Binding-site contacts:
Ligand atom O2' contacts residue ALA98 of chain 1.F at 3.5 Å.
Ligand atom O3B contacts residue ASN97 of chain 1.F at 2.6 Å (h-bond).
Ligand atom PA contacts residue LYS233 of chain 1.F at 3.5 Å.
Ligand atom C8' contacts residue GLN194 of chain 1.F at 3.5 Å.
Ligand atom O2 contacts residue CYS11 of chain 1.F at 3.3 Å.
Ligand atom O5' contacts residue GLN194 of chain 1.F at 3.4 Å (h-bond).
Ligand atom N3 contacts residue ASN71 of chain 1.F at 3.5 Å (h-bond).
Ligand atom O4' contacts residue ASP193 of chain 1.F at 3.4 Å.
Ligand atom O2' contacts residue ILE10 of chain 1.F at 2.2 Å (h-bond).
Ligand atom C5 contacts residue TYR15 of chain 1.F at 3.5 Å (hydrophobic).
Ligand atom O3A contacts residue ARG245 of chain 1.F at 3.4 Å (salt-bridge).
Ligand atom O2A contacts residue ARG245 of chain 1.F at 3.1 Å (salt-bridge).
Ligand atom C1' contacts residue GLN194 of chain 1.F at 3.5 Å.
Ligand atom O2 contacts residue THR12 of chain 1.F at 2.6 Å (h-bond).
Ligand atom O1A contacts residue LYS233 of chain 1.F at 2.4 Å (salt-bridge).
Ligand atom C2' contacts residue GLN194 of chain 1.F at 3.2 Å.
Ligand atom O4 contacts residue TYR15 of chain 1.F at 3.5 Å.
Ligand atom C2B contacts residue ILE10 of chain 1.F at 3.5 Å (hydrophobic).
Ligand atom O2 contacts residue ILE10 of chain 1.F at 3.4 Å.
Ligand atom O3' contacts residue GLY158 of chain 1.F at 3.0 Å.
Ligand atom C4 contacts residue THR12 of chain 1.F at 3.2 Å.
Ligand atom O4 contacts residue ASN71 of chain 1.F at 3.2 Å (h-bond).
Ligand atom O7' contacts residue ASN97 of chain 1.F at 3.3 Å (h-bond).
Ligand atom N2' contacts residue GLY159 of chain 1.F at 3.3 Å (h-bond).
Ligand atom O4' contacts residue GLN194 of chain 1.F at 3.0 Å.
Ligand atom O1B contacts residue LYS233 of chain 1.F at 3.5 Å (salt-bridge).
Ligand atom N3 contacts residue THR12 of chain 1.F at 2.5 Å (h-bond).
Ligand atom C2 contacts residue THR12 of chain 1.F at 3.1 Å.
Ligand atom O6' contacts residue TRP191 of chain 1.F at 3.3 Å.
Ligand atom O1A contacts residue ASN99 of chain 1.F at 3.4 Å (h-bond).
Ligand atom O3' contacts residue GLY159 of chain 1.F at 3.5 Å (h-bond).
Ligand atom C3B contacts residue ASN97 of chain 1.F at 3.2 Å.
Ligand atom C8' contacts residue GLY159 of chain 1.F at 3.5 Å.
Ligand atom C7' contacts residue GLY159 of chain 1.F at 3.5 Å.
Ligand atom N2' contacts residue ASN97 of chain 1.F at 3.3 Å (h-bond).
Ligand atom C4 contacts residue TYR15 of chain 1.F at 3.4 Å (hydrophobic).
Ligand atom O2A contacts residue TYR15 of chain 1.F at 3.1 Å (h-bond).
Ligand atom C4 contacts residue ASN71 of chain 1.F at 3.3 Å.
Ligand atom O4 contacts residue THR12 of chain 1.F at 3.1 Å (h-bond).
Ligand atom O3' contacts residue ARG75 of chain 1.F at 2.8 Å (salt-bridge).

Sequence of chain 1.F:
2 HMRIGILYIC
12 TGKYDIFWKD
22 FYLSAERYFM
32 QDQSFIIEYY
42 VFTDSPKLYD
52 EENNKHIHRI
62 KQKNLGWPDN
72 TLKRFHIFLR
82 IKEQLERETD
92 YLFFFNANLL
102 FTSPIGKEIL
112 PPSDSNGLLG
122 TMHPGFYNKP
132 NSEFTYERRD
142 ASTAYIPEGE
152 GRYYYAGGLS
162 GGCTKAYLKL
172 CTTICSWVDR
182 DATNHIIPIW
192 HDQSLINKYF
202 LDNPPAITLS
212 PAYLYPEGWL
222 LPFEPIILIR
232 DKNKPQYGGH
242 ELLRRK

This small molecule binds to this protein.
Small molecule (SMILES): CC(=O)N[C@H]1[C@@H](O[P](=O)(O)O[P](=O)(O)OC[C@H]2O[C@@H](n3ccc(=O)[nH]c3=O)[C@H](O)[C@@H]2O)O[C@H](CO)[C@H](O)[C@@H]1O